Sequence of chain 1.D:
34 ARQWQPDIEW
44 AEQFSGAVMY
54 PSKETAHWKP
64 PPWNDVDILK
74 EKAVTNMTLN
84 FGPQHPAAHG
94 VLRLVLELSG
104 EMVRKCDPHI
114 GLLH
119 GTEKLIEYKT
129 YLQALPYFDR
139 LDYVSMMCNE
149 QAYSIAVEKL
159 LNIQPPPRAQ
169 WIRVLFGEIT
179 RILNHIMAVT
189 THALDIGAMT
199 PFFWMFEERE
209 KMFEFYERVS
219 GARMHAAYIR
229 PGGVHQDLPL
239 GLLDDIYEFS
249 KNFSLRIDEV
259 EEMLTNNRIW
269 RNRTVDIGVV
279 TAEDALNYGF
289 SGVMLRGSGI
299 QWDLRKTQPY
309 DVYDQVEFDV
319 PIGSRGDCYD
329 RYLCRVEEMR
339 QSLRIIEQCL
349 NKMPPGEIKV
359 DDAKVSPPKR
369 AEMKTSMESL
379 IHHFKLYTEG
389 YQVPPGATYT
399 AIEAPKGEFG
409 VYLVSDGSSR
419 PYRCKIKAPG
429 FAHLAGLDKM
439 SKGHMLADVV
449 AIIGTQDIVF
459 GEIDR

This protein binds this small molecule.
Small molecule (SMILES): CCCCCCCCCC[C@@H](O)[C@H]1CC[C@H]([C@H]2CC[C@H]([C@H](O)CCCCCCCCCCCC[C@H]3C[C@H](C)OC3=O)O2)O1

Binding-site contacts:
Ligand atom C31 contacts residue TRP91 of chain 1.B at 3.7 Å (hydrophobic).
Ligand atom C33 contacts residue TRP91 of chain 1.B at 4.0 Å (hydrophobic).
Ligand atom C33 contacts residue ASP51 of chain 1.H at 3.9 Å.
Ligand atom C1' contacts residue ARG274 of chain 1.H at 3.5 Å.
Ligand atom C5 contacts residue MET105 of chain 1.B at 3.6 Å (hydrophobic).
Ligand atom C5' contacts residue ARG25 of chain 1.H at 3.9 Å.
Ligand atom C35 contacts residue ASP51 of chain 1.H at 4.0 Å.
Ligand atom C18 contacts residue TYR141 of chain 1.D at 3.6 Å (hydrophobic).
Ligand atom C10 contacts residue MET105 of chain 1.B at 4.1 Å (hydrophobic).
Ligand atom CAD contacts residue GLU204 of chain 1.H at 4.0 Å.
Ligand atom C6 contacts residue MET105 of chain 1.B at 3.6 Å (hydrophobic).
Ligand atom C37 contacts residue MET225 of chain 1.H at 3.4 Å (hydrophobic).
Ligand atom O3 contacts residue MET105 of chain 1.B at 3.2 Å.
Ligand atom C17 contacts residue MET185 of chain 1.D at 3.7 Å (hydrophobic).
Ligand atom C31 contacts residue ASP51 of chain 1.H at 3.7 Å.
Ligand atom OP3 contacts residue GLU204 of chain 1.H at 3.0 Å (salt-bridge).
Ligand atom C18 contacts residue MET185 of chain 1.D at 3.8 Å (hydrophobic).
Ligand atom C29 contacts residue ARG25 of chain 1.H at 3.8 Å.
Ligand atom C9 contacts residue MET104 of chain 1.B at 3.7 Å (hydrophobic).
Ligand atom C32 contacts residue TRP91 of chain 1.B at 3.8 Å (hydrophobic).
Ligand atom O5' contacts residue GLU24 of chain 1.H at 3.4 Å (salt-bridge).
Ligand atom C6 contacts residue ALA101 of chain 1.B at 4.0 Å (hydrophobic).
Ligand atom O3 contacts residue MET185 of chain 1.D at 3.5 Å (h-bond).
Ligand atom C24 contacts residue LEU28 of chain 1.H at 4.0 Å (hydrophobic).
Ligand atom CAB contacts residue ALA108 of chain 1.B at 3.8 Å (hydrophobic).
Ligand atom C25 contacts residue ARG274 of chain 1.H at 3.7 Å.
Ligand atom C24 contacts residue ARG274 of chain 1.H at 3.4 Å.
Ligand atom C16 contacts residue HIS92 of chain 1.D at 4.0 Å.
Ligand atom C18 contacts residue VAL457 of chain 1.D at 3.3 Å (hydrophobic).
Ligand atom C16 contacts residue MET105 of chain 1.B at 3.6 Å (hydrophobic).
Ligand atom C25 contacts residue LEU28 of chain 1.H at 3.9 Å (hydrophobic).
Ligand atom C9 contacts residue MET105 of chain 1.B at 3.9 Å (hydrophobic).
Ligand atom C7 contacts residue MET105 of chain 1.B at 3.8 Å (hydrophobic).
Ligand atom C31 contacts residue ARG25 of chain 1.H at 3.6 Å.
Ligand atom C4 contacts residue MET105 of chain 1.B at 3.7 Å (hydrophobic).
Ligand atom C13 contacts residue GLY96 of chain 1.B at 3.7 Å.
Ligand atom C2 contacts residue LEU192 of chain 1.D at 3.8 Å (hydrophobic).
Ligand atom O3' contacts residue HIS92 of chain 1.D at 3.5 Å.
Ligand atom C17 contacts residue MET105 of chain 1.B at 3.3 Å (hydrophobic).
Ligand atom CAA contacts residue PHE121 of chain 1.B at 3.8 Å (hydrophobic).

Sequence of chain 1.H:
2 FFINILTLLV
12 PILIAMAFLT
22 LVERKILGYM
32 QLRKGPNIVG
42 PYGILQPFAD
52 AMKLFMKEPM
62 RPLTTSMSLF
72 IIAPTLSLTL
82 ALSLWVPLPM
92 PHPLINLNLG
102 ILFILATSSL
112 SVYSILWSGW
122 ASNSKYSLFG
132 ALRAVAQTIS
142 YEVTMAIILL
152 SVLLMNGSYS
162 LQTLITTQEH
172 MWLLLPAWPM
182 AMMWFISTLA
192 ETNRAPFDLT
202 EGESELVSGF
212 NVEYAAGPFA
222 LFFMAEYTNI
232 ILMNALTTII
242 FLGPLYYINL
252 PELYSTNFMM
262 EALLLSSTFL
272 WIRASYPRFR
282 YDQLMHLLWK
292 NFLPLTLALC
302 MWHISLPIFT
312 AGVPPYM

Sequence of chain 1.B:
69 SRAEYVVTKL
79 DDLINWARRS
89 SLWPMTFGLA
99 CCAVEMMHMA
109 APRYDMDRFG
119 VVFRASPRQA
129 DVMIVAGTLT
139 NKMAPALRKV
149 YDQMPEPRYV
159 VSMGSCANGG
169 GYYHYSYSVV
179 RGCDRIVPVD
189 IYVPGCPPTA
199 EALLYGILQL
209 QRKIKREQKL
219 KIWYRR